A small-molecule ligand and the protein it binds are described below.
Small molecule (SMILES): CC(=O)N[C@@H]1[C@@H](O)[C@H](O)[C@@H](CO)O[C@H]1O

Binding-site contacts:
Ligand atom C8 contacts residue ARG277 of chain 1.B at 4.2 Å.
Ligand atom O7 contacts residue ASN280 of chain 1.B at 3.4 Å (h-bond).
Ligand atom C8 contacts residue GLN276 of chain 1.B at 3.3 Å.
Ligand atom O7 contacts residue ARG277 of chain 1.B at 3.6 Å.
Ligand atom C8 contacts residue PRO181 of chain 1.B at 4.3 Å (hydrophobic).
Ligand atom C1 contacts residue ASN280 of chain 1.B at 1.4 Å.
Ligand atom C5 contacts residue ASN280 of chain 1.B at 3.6 Å.
Ligand atom O5 contacts residue PRO318 of chain 1.B at 4.2 Å.
Ligand atom C6 contacts residue PRO318 of chain 1.B at 4.4 Å (hydrophobic).
Ligand atom C7 contacts residue ASN280 of chain 1.B at 3.3 Å.
Ligand atom O7 contacts residue GLN276 of chain 1.B at 4.2 Å.
Ligand atom C4 contacts residue ASN280 of chain 1.B at 4.2 Å.
Ligand atom O5 contacts residue ASN280 of chain 1.B at 2.4 Å (h-bond).
Ligand atom N2 contacts residue ASN280 of chain 1.B at 2.8 Å (h-bond).
Ligand atom C3 contacts residue ASN280 of chain 1.B at 3.8 Å.
Ligand atom C7 contacts residue ARG277 of chain 1.B at 4.3 Å.
Ligand atom C5 contacts residue PRO318 of chain 1.B at 4.5 Å (hydrophobic).
Ligand atom C2 contacts residue ASN280 of chain 1.B at 2.4 Å.
Ligand atom C8 contacts residue ASN280 of chain 1.B at 4.4 Å.
Ligand atom O6 contacts residue PRO318 of chain 1.B at 3.4 Å.
Ligand atom C7 contacts residue GLN276 of chain 1.B at 3.9 Å.

Sequence of chain 1.B:
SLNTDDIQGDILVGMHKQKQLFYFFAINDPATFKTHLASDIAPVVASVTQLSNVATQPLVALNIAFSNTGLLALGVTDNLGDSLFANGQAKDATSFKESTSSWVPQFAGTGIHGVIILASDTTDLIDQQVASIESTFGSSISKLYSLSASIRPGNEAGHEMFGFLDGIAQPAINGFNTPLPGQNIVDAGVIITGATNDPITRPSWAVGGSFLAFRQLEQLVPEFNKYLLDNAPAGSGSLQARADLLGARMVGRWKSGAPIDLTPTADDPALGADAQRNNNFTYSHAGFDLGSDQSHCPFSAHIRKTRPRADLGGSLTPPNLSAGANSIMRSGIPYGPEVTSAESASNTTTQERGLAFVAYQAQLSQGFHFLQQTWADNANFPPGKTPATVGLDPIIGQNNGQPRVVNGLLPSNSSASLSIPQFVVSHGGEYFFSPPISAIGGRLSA